Binding-site contacts:
Ligand atom C1' contacts residue LYS120 of chain 1.D at 3.5 Å.
Ligand atom O6 contacts residue ASP122 of chain 1.D at 3.6 Å (salt-bridge).
Ligand atom N2 contacts residue LEU123 of chain 1.D at 3.5 Å.
Ligand atom O1G contacts residue TYR35 of chain 1.D at 3.3 Å (h-bond).
Ligand atom C8 contacts residue GLY18 of chain 1.D at 3.6 Å.
Ligand atom O6 contacts residue SER148 of chain 1.D at 3.4 Å.
Ligand atom O3A contacts residue GLY18 of chain 1.D at 3.1 Å (h-bond).
Ligand atom O1B contacts residue VAL17 of chain 1.D at 3.4 Å (h-bond).
Ligand atom O4' contacts residue LYS120 of chain 1.D at 2.7 Å (salt-bridge).
Ligand atom O3' contacts residue ASP33 of chain 1.D at 2.7 Å (salt-bridge).
Ligand atom N9 contacts residue LYS120 of chain 1.D at 3.5 Å (salt-bridge).
Ligand atom O3A contacts residue LYS19 of chain 1.D at 3.6 Å.
Ligand atom O6 contacts residue LYS120 of chain 1.D at 3.5 Å.
Ligand atom N1 contacts residue ASP122 of chain 1.D at 2.8 Å (salt-bridge).
Ligand atom O6 contacts residue ASN119 of chain 1.D at 3.3 Å (h-bond).
Ligand atom O3G contacts residue LYS19 of chain 1.D at 2.6 Å (salt-bridge).
Ligand atom N3B contacts residue GLY16 of chain 1.D at 3.2 Å (h-bond).
Ligand atom O2' contacts residue VAL32 of chain 1.D at 2.9 Å (h-bond).
Ligand atom C2' contacts residue VAL32 of chain 1.D at 3.6 Å (hydrophobic).
Ligand atom O6 contacts residue LYS150 of chain 1.D at 3.6 Å (salt-bridge).
Ligand atom O1B contacts residue LYS19 of chain 1.D at 2.6 Å (salt-bridge).
Ligand atom O2A contacts residue ALA21 of chain 1.D at 2.9 Å (h-bond).
Ligand atom C5' contacts residue GLY16 of chain 1.D at 3.6 Å.
Ligand atom C6 contacts residue ASP122 of chain 1.D at 3.6 Å.
Ligand atom O2B contacts residue SER20 of chain 1.D at 3.1 Å (h-bond).
Ligand atom O1B contacts residue GLY18 of chain 1.D at 3.2 Å (h-bond).
Ligand atom O2A contacts residue SER20 of chain 1.D at 3.5 Å.
Ligand atom O3G contacts residue GLY63 of chain 1.D at 3.0 Å (h-bond).
Ligand atom O2' contacts residue PHE31 of chain 1.D at 3.3 Å.
Ligand atom O1B contacts residue GLY16 of chain 1.D at 3.5 Å (h-bond).
Ligand atom O2G contacts residue MG1 of chain 1.P at 2.5 Å.
Ligand atom O2B contacts residue MG1 of chain 1.P at 2.8 Å.
Ligand atom O2' contacts residue ASP33 of chain 1.D at 3.1 Å (salt-bridge).
Ligand atom N3B contacts residue TYR35 of chain 1.D at 3.5 Å.
Ligand atom N7 contacts residue ASN119 of chain 1.D at 3.0 Å (h-bond).
Ligand atom O1A contacts residue TYR35 of chain 1.D at 3.6 Å.
Ligand atom C5 contacts residue ASN119 of chain 1.D at 3.6 Å.
Ligand atom N2 contacts residue ASP122 of chain 1.D at 3.0 Å (salt-bridge).
Ligand atom O6 contacts residue ALA149 of chain 1.D at 2.8 Å (h-bond).
Ligand atom C8 contacts residue ALA21 of chain 1.D at 3.5 Å (hydrophobic).

Sequence of chain 1.D:
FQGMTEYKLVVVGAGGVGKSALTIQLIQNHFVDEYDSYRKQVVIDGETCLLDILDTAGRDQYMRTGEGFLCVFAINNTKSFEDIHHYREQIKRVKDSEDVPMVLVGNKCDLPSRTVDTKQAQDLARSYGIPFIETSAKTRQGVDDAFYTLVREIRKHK

A protein and the small-molecule ligand that binds it are described below.
Small molecule (SMILES): Nc1nc2c(ncn2[C@@H]2O[C@H](CO[P](=O)(O)O[P](=O)(O)NP(=O)(O)O)[C@@H](O)[C@H]2O)c(=O)[nH]1